A protein and the small-molecule ligand that binds it are described below.
Small molecule (SMILES): CCOc1ccc2nc(S(N)(=O)=O)sc2c1

Sequence of chain 1.A:
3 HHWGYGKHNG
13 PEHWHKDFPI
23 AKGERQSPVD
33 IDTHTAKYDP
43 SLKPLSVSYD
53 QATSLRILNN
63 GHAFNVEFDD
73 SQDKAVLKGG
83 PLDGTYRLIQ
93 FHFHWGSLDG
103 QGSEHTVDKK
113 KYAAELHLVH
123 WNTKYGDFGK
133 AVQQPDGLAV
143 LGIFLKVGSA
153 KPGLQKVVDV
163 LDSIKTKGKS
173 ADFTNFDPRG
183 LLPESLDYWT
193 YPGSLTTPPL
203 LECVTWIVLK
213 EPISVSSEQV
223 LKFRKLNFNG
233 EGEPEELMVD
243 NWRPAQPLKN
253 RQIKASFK

Binding-site contacts:
Ligand atom C4 contacts residue PHE130 of chain 1.A at 4.0 Å (hydrophobic).
Ligand atom N1 contacts residue ZN1 of chain 1.B at 2.0 Å.
Ligand atom O1 contacts residue SER196 of chain 1.A at 4.1 Å.
Ligand atom C7 contacts residue PRO200 of chain 1.A at 3.7 Å (hydrophobic).
Ligand atom C7 contacts residue LEU197 of chain 1.A at 3.9 Å (hydrophobic).
Ligand atom N2 contacts residue THR199 of chain 1.A at 3.4 Å (h-bond).
Ligand atom O3 contacts residue PHE130 of chain 1.A at 4.0 Å.
Ligand atom S1 contacts residue HIS119 of chain 1.A at 3.9 Å.
Ligand atom O1 contacts residue THR198 of chain 1.A at 3.1 Å (h-bond).
Ligand atom S1 contacts residue HIS94 of chain 1.A at 3.9 Å.
Ligand atom C2 contacts residue LEU197 of chain 1.A at 3.8 Å (hydrophobic).
Ligand atom S2 contacts residue VAL121 of chain 1.A at 3.8 Å.
Ligand atom O2 contacts residue HIS94 of chain 1.A at 3.3 Å.
Ligand atom O2 contacts residue VAL142 of chain 1.A at 4.0 Å.
Ligand atom S2 contacts residue LEU197 of chain 1.A at 4.1 Å.
Ligand atom C6 contacts residue THR199 of chain 1.A at 4.0 Å.
Ligand atom O1 contacts residue ZN1 of chain 1.B at 4.1 Å.
Ligand atom S1 contacts residue THR198 of chain 1.A at 3.8 Å.
Ligand atom C9 contacts residue PHE130 of chain 1.A at 4.1 Å (hydrophobic).
Ligand atom S1 contacts residue ZN1 of chain 1.B at 3.0 Å.
Ligand atom C9 contacts residue PRO201 of chain 1.A at 4.0 Å (hydrophobic).
Ligand atom C1 contacts residue LEU197 of chain 1.A at 3.9 Å (hydrophobic).
Ligand atom O2 contacts residue ZN1 of chain 1.B at 3.0 Å.
Ligand atom S2 contacts residue HIS94 of chain 1.A at 3.9 Å.
Ligand atom S2 contacts residue GLN92 of chain 1.A at 4.0 Å.
Ligand atom O1 contacts residue LEU197 of chain 1.A at 3.4 Å.
Ligand atom C2 contacts residue THR199 of chain 1.A at 3.5 Å.
Ligand atom N2 contacts residue THR198 of chain 1.A at 3.9 Å.
Ligand atom N1 contacts residue HIS96 of chain 1.A at 3.4 Å (h-bond).
Ligand atom N2 contacts residue LEU197 of chain 1.A at 3.5 Å.
Ligand atom C7 contacts residue THR199 of chain 1.A at 3.0 Å.
Ligand atom C6 contacts residue PRO201 of chain 1.A at 3.9 Å (hydrophobic).
Ligand atom O1 contacts residue TRP208 of chain 1.A at 3.6 Å.
Ligand atom O2 contacts residue HIS119 of chain 1.A at 3.5 Å (h-bond).
Ligand atom N1 contacts residue HIS119 of chain 1.A at 3.4 Å (h-bond).
Ligand atom N1 contacts residue THR198 of chain 1.A at 2.8 Å (h-bond).
Ligand atom O2 contacts residue VAL121 of chain 1.A at 3.8 Å.
Ligand atom C6 contacts residue PRO200 of chain 1.A at 3.7 Å (hydrophobic).
Ligand atom N1 contacts residue HIS94 of chain 1.A at 3.3 Å (h-bond).
Ligand atom C3 contacts residue LEU197 of chain 1.A at 3.9 Å (hydrophobic).